The protein below binds the small molecule below.
Small molecule (SMILES): CC(=O)N[C@@H]1[C@@H](O)[C@H](O)[C@@H](CO)O[C@H]1O

Binding-site contacts:
Ligand atom O5 contacts residue ASN303 of chain 2.A at 3.6 Å (h-bond).
Ligand atom C5 contacts residue ASN303 of chain 2.A at 3.9 Å.
Ligand atom C7 contacts residue VAL302 of chain 2.A at 4.3 Å (hydrophobic).
Ligand atom C2 contacts residue VAL302 of chain 2.A at 3.8 Å (hydrophobic).
Ligand atom C3 contacts residue VAL302 of chain 2.A at 4.0 Å (hydrophobic).
Ligand atom C5 contacts residue ASN290 of chain 2.A at 3.7 Å.
Ligand atom C3 contacts residue ASN290 of chain 2.A at 3.7 Å.
Ligand atom C4 contacts residue ASN290 of chain 2.A at 4.2 Å.
Ligand atom C2 contacts residue ASN290 of chain 2.A at 2.3 Å.
Ligand atom N2 contacts residue ASN290 of chain 2.A at 2.8 Å (h-bond).
Ligand atom C7 contacts residue ASN290 of chain 2.A at 3.2 Å.
Ligand atom O6 contacts residue GLU403 of chain 2.A at 3.5 Å (salt-bridge).
Ligand atom C8 contacts residue ASN50 of chain 2.A at 3.4 Å.
Ligand atom C1 contacts residue ASN290 of chain 2.A at 1.4 Å.
Ligand atom C6 contacts residue ASN303 of chain 2.A at 4.5 Å.
Ligand atom C1 contacts residue VAL302 of chain 2.A at 3.4 Å (hydrophobic).
Ligand atom C8 contacts residue VAL302 of chain 2.A at 4.2 Å (hydrophobic).
Ligand atom O7 contacts residue ASN290 of chain 2.A at 3.0 Å (h-bond).
Ligand atom O5 contacts residue ASN290 of chain 2.A at 2.4 Å (h-bond).
Ligand atom C8 contacts residue ASN290 of chain 2.A at 4.5 Å.
Ligand atom O6 contacts residue ASN303 of chain 2.A at 3.7 Å.
Ligand atom N2 contacts residue VAL302 of chain 2.A at 3.4 Å (h-bond).
Ligand atom O5 contacts residue VAL302 of chain 2.A at 4.4 Å.
Ligand atom C1 contacts residue ASN303 of chain 2.A at 3.9 Å.

Sequence of chain 2.A:
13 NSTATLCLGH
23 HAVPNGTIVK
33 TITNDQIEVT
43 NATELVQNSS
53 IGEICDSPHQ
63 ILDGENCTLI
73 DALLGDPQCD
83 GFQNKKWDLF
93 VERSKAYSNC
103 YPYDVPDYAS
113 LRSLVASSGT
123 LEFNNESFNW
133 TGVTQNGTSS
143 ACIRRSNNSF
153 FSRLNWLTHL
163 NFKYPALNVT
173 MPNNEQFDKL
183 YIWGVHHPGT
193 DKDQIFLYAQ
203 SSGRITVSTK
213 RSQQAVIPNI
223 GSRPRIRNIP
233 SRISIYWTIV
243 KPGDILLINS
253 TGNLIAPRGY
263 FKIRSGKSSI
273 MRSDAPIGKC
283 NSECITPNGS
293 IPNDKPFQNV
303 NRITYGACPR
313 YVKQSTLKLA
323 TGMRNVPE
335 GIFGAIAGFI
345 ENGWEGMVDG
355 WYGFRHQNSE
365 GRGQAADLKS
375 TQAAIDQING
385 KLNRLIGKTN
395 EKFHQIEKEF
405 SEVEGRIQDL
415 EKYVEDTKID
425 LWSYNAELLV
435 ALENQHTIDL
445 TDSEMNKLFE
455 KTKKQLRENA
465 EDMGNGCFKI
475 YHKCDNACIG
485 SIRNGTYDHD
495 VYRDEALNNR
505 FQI